Binding-site contacts:
Ligand atom C7 contacts residue ASN167 of chain 1.I at 3.3 Å.
Ligand atom C1 contacts residue THR168 of chain 1.I at 4.3 Å.
Ligand atom C3 contacts residue ASN167 of chain 1.I at 3.8 Å.
Ligand atom O5 contacts residue ASN167 of chain 1.I at 2.4 Å (h-bond).
Ligand atom C5 contacts residue ARG162 of chain 1.I at 4.4 Å.
Ligand atom C8 contacts residue ARG278 of chain 1.E at 3.5 Å.
Ligand atom N2 contacts residue ASN167 of chain 1.I at 2.8 Å (h-bond).
Ligand atom C8 contacts residue ASN167 of chain 1.I at 3.3 Å.
Ligand atom C2 contacts residue ASN167 of chain 1.I at 2.5 Å.
Ligand atom C6 contacts residue VAL144 of chain 1.I at 4.4 Å (hydrophobic).
Ligand atom C5 contacts residue ASN167 of chain 1.I at 3.7 Å.
Ligand atom C8 contacts residue THR168 of chain 1.I at 3.4 Å.
Ligand atom O7 contacts residue ASN167 of chain 1.I at 3.5 Å (h-bond).
Ligand atom C7 contacts residue THR168 of chain 1.I at 3.8 Å.
Ligand atom C1 contacts residue ASN167 of chain 1.I at 1.5 Å.
Ligand atom O7 contacts residue ARG278 of chain 1.E at 2.9 Å (salt-bridge).
Ligand atom N2 contacts residue THR168 of chain 1.I at 3.2 Å (h-bond).
Ligand atom O5 contacts residue ARG162 of chain 1.I at 3.5 Å (salt-bridge).
Ligand atom C1 contacts residue ARG162 of chain 1.I at 3.7 Å.
Ligand atom C7 contacts residue ARG278 of chain 1.E at 3.5 Å.
Ligand atom C8 contacts residue ILE164 of chain 1.I at 4.1 Å (hydrophobic).
Ligand atom C4 contacts residue ASN167 of chain 1.I at 4.3 Å.
Ligand atom C2 contacts residue THR168 of chain 1.I at 4.3 Å.

Sequence of chain 1.E:
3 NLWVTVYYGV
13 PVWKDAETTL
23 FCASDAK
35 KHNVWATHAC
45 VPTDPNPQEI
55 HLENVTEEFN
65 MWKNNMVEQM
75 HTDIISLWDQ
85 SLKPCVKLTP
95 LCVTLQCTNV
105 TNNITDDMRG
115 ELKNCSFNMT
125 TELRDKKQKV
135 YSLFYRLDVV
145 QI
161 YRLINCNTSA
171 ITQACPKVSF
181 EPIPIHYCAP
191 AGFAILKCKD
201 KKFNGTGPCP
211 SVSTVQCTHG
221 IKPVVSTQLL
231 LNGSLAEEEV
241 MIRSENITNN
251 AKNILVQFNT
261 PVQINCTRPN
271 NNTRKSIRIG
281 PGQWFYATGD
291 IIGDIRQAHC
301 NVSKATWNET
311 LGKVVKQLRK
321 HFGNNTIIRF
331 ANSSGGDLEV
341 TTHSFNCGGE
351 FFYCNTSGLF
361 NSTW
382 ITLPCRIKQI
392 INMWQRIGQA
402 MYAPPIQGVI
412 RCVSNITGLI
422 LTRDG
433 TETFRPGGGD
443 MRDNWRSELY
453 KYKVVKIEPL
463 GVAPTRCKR

This protein binds this small molecule.
Small molecule (SMILES): CC(=O)N[C@H]1[C@H](O[C@H]2[C@H](O)[C@@H](NC(C)=O)CO[C@@H]2CO)O[C@H](CO)[C@@H](O)[C@@H]1O

Sequence of chain 1.I:
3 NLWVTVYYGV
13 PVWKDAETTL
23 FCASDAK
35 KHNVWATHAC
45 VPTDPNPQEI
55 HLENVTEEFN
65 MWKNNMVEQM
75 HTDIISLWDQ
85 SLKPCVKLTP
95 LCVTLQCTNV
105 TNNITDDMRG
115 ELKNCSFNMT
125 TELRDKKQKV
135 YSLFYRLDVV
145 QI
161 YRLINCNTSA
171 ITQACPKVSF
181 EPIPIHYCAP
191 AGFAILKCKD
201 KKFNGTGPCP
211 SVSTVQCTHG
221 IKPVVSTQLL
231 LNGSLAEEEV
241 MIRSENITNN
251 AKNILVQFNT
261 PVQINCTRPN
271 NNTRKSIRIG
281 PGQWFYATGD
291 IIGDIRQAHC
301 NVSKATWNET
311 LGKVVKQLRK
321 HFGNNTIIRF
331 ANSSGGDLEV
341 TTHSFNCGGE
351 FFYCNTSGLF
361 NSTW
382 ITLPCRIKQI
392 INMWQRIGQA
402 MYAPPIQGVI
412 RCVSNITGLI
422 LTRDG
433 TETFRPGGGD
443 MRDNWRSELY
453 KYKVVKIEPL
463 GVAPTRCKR